Sequence of chain 1.B:
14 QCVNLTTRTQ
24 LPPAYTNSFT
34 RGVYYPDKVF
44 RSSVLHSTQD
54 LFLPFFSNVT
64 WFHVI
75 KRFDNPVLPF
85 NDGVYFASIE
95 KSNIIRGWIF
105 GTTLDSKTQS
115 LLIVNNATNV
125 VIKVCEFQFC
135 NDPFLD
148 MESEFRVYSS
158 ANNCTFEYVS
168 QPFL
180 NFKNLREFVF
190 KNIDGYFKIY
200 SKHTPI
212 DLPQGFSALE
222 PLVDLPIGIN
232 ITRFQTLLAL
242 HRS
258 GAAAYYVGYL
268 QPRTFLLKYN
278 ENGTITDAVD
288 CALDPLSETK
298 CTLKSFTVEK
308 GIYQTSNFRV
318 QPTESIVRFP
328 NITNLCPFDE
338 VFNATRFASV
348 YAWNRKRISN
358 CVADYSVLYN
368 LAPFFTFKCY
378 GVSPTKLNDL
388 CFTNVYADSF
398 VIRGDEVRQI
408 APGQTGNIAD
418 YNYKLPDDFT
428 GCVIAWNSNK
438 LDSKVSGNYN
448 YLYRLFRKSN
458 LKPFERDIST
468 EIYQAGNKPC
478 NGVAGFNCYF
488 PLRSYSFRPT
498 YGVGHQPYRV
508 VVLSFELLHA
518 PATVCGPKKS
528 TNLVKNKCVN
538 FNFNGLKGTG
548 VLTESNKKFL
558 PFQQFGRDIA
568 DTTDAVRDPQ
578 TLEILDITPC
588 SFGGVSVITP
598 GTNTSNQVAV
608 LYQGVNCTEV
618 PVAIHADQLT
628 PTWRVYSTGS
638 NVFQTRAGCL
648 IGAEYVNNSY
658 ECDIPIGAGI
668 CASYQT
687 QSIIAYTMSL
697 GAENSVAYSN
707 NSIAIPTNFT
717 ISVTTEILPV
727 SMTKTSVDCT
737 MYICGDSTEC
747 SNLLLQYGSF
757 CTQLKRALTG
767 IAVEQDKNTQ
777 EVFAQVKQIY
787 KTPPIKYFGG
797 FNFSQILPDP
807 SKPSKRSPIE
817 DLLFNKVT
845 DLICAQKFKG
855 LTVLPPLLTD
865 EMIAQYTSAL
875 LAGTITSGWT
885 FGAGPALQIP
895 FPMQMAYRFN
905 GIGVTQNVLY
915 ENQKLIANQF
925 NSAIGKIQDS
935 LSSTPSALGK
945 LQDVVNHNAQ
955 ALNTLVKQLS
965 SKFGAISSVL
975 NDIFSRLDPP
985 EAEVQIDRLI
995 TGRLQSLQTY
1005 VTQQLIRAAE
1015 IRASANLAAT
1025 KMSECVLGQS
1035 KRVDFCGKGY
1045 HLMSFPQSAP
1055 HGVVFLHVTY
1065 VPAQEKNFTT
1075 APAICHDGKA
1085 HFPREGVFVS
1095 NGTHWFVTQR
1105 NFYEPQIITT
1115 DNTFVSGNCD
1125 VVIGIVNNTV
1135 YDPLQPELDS

Binding-site contacts:
Ligand atom C5 contacts residue SER800 of chain 1.B at 3.7 Å.
Ligand atom C6 contacts residue SER800 of chain 1.B at 4.1 Å.
Ligand atom O7 contacts residue ASN798 of chain 1.B at 3.8 Å.
Ligand atom C8 contacts residue GLN801 of chain 1.B at 4.3 Å.
Ligand atom C3 contacts residue ASN798 of chain 1.B at 3.9 Å.
Ligand atom C2 contacts residue ASN798 of chain 1.B at 2.6 Å.
Ligand atom O6 contacts residue GLN801 of chain 1.B at 3.6 Å (h-bond).
Ligand atom C8 contacts residue ASN798 of chain 1.B at 3.4 Å.
Ligand atom C4 contacts residue ASN798 of chain 1.B at 4.2 Å.
Ligand atom C1 contacts residue ASN798 of chain 1.B at 1.5 Å.
Ligand atom N2 contacts residue ASN798 of chain 1.B at 2.3 Å (h-bond).
Ligand atom O5 contacts residue ASN798 of chain 1.B at 2.3 Å (h-bond).
Ligand atom O5 contacts residue SER800 of chain 1.B at 3.4 Å.
Ligand atom C6 contacts residue GLN801 of chain 1.B at 3.3 Å.
Ligand atom C5 contacts residue ASN798 of chain 1.B at 3.6 Å.
Ligand atom C7 contacts residue ASN798 of chain 1.B at 3.0 Å.
Ligand atom C1 contacts residue SER800 of chain 1.B at 3.5 Å.

The small molecule below binds the protein below.
Small molecule (SMILES): CC(=O)N[C@H]1[C@H](O[C@H]2[C@H](O)[C@@H](NC(C)=O)CO[C@@H]2CO)O[C@H](CO)[C@@H](O)[C@@H]1O